A protein and the small-molecule ligand that binds it are described below.
Small molecule (SMILES): CC(=O)N[C@H]1[C@H](O)[C@H](O)[C@@H](O[C@@H]2[C@H](O)[C@H](O[C@@H]3[C@H](O)[C@@H](O[C@@H]4[C@H](O)[C@@H](O[C@@H]5[C@H](O)[C@H](O[C@@H]6[C@H](O)[C@@H](O)O[C@H](C)[C@H]6NC(C)=O)O[C@H](CO)[C@H]5O)O[C@H](C)[C@H]4NC(C)=O)O[C@H](C)[C@H]3NC(C)=O)O[C@H](CO)[C@H]2O)O[C@@H]1C

Binding-site contacts:
Ligand atom C6 contacts residue ASN111 of chain 1.D at 3.7 Å.
Ligand atom C7 contacts residue ASN89 of chain 1.D at 3.6 Å.
Ligand atom O5 contacts residue PHE80 of chain 1.D at 3.8 Å.
Ligand atom C6 contacts residue TYR95 of chain 1.D at 3.6 Å (hydrophobic).
Ligand atom O2 contacts residue TYR65 of chain 1.D at 2.7 Å (h-bond).
Ligand atom C6 contacts residue GLY117 of chain 1.D at 3.8 Å.
Ligand atom O2 contacts residue ASN111 of chain 1.D at 3.8 Å.
Ligand atom C8 contacts residue PHE175 of chain 1.D at 3.6 Å (hydrophobic).
Ligand atom C8 contacts residue ALA116 of chain 1.D at 3.3 Å (hydrophobic).
Ligand atom C4 contacts residue ASN111 of chain 1.D at 3.5 Å.
Ligand atom O7 contacts residue GLY117 of chain 1.D at 3.7 Å.
Ligand atom O2 contacts residue TYR95 of chain 1.D at 2.2 Å (h-bond).
Ligand atom C6 contacts residue TYR65 of chain 1.D at 3.6 Å (hydrophobic).
Ligand atom O6 contacts residue ASN111 of chain 1.D at 2.6 Å (h-bond).
Ligand atom C2 contacts residue TYR95 of chain 1.D at 3.4 Å (hydrophobic).
Ligand atom C7 contacts residue ASN107 of chain 1.D at 3.4 Å.
Ligand atom O7 contacts residue ASN87 of chain 1.D at 3.4 Å (h-bond).
Ligand atom C2 contacts residue TYR95 of chain 1.D at 3.3 Å (hydrophobic).
Ligand atom O7 contacts residue GLY77 of chain 1.D at 3.4 Å.
Ligand atom C2 contacts residue TYR65 of chain 1.D at 3.8 Å (hydrophobic).
Ligand atom C6 contacts residue ASN179 of chain 1.D at 3.3 Å.
Ligand atom C7 contacts residue ALA116 of chain 1.D at 3.6 Å (hydrophobic).
Ligand atom O7 contacts residue ASN89 of chain 1.D at 3.4 Å (h-bond).
Ligand atom O3 contacts residue TYR65 of chain 1.D at 3.6 Å (h-bond).
Ligand atom N4 contacts residue ASN179 of chain 1.D at 3.5 Å.
Ligand atom O7 contacts residue ASN107 of chain 1.D at 2.5 Å (h-bond).
Ligand atom O7 contacts residue ALA118 of chain 1.D at 3.3 Å (h-bond).
Ligand atom C6 contacts residue GLY77 of chain 1.D at 3.8 Å.
Ligand atom C8 contacts residue ASN89 of chain 1.D at 3.7 Å.
Ligand atom O7 contacts residue ALA116 of chain 1.D at 3.8 Å.
Ligand atom O7 contacts residue PRO73 of chain 1.D at 3.7 Å.
Ligand atom C6 contacts residue PHE99 of chain 1.D at 3.6 Å (hydrophobic).
Ligand atom C8 contacts residue ASN179 of chain 1.D at 3.8 Å.
Ligand atom O5 contacts residue ASN111 of chain 1.D at 3.6 Å.
Ligand atom O7 contacts residue SER74 of chain 1.D at 3.0 Å (h-bond).
Ligand atom C3 contacts residue PHE80 of chain 1.D at 3.6 Å (hydrophobic).
Ligand atom C6 contacts residue ASN111 of chain 1.D at 3.4 Å.
Ligand atom C8 contacts residue THR180 of chain 1.D at 3.8 Å.
Ligand atom O2 contacts residue TYR95 of chain 1.D at 3.6 Å.
Ligand atom C6 contacts residue ASN89 of chain 1.D at 3.7 Å.

Sequence of chain 1.D:
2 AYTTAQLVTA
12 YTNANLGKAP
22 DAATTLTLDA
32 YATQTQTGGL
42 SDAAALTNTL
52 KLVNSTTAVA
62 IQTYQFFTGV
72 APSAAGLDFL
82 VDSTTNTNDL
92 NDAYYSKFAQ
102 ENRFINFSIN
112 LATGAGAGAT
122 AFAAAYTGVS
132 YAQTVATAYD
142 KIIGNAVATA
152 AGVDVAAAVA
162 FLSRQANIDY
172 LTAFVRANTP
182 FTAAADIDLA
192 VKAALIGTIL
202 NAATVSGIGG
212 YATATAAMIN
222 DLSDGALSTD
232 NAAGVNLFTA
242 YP